Sequence of chain 1.A:
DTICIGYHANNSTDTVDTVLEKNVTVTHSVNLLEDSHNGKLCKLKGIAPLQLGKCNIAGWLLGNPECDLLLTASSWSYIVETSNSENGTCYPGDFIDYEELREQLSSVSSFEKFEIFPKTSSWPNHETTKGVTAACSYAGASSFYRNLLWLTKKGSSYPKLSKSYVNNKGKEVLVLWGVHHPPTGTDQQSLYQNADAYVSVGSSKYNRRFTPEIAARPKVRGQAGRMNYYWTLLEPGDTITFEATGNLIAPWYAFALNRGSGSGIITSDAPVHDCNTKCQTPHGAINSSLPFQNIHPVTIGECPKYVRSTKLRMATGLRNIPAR

Binding-site contacts:
Ligand atom C8 contacts residue GLU66 of chain 1.A at 3.5 Å.
Ligand atom C7 contacts residue CYS90 of chain 1.A at 4.3 Å (hydrophobic).
Ligand atom C4 contacts residue ASN87 of chain 1.A at 4.2 Å.
Ligand atom C5 contacts residue ASN87 of chain 1.A at 3.7 Å.
Ligand atom C1 contacts residue ASN87 of chain 1.A at 1.4 Å.
Ligand atom O3 contacts residue ARG221 of chain 1.A at 2.6 Å (salt-bridge).
Ligand atom C6 contacts residue ARG221 of chain 1.A at 4.5 Å.
Ligand atom C3 contacts residue ARG221 of chain 1.A at 3.5 Å.
Ligand atom C8 contacts residue SER137 of chain 1.A at 4.0 Å.
Ligand atom C7 contacts residue ASN87 of chain 1.A at 3.0 Å.
Ligand atom C7 contacts residue ASN64 of chain 1.A at 4.2 Å.
Ligand atom C7 contacts residue ARG221 of chain 1.A at 3.7 Å.
Ligand atom O5 contacts residue ARG221 of chain 1.A at 4.3 Å.
Ligand atom O5 contacts residue GLU86 of chain 1.A at 4.4 Å.
Ligand atom O7 contacts residue GLU66 of chain 1.A at 4.3 Å.
Ligand atom C2 contacts residue ARG221 of chain 1.A at 3.4 Å.
Ligand atom O7 contacts residue CYS90 of chain 1.A at 3.6 Å.
Ligand atom C4 contacts residue ARG221 of chain 1.A at 4.4 Å.
Ligand atom O7 contacts residue ASN64 of chain 1.A at 3.3 Å (h-bond).
Ligand atom N2 contacts residue GLU66 of chain 1.A at 3.8 Å.
Ligand atom C1 contacts residue GLU66 of chain 1.A at 4.3 Å.
Ligand atom C8 contacts residue ALA135 of chain 1.A at 4.3 Å (hydrophobic).
Ligand atom C3 contacts residue ASN87 of chain 1.A at 3.8 Å.
Ligand atom C8 contacts residue ASN87 of chain 1.A at 4.3 Å.
Ligand atom N2 contacts residue ASN87 of chain 1.A at 2.9 Å (h-bond).
Ligand atom C8 contacts residue CYS90 of chain 1.A at 4.3 Å (hydrophobic).
Ligand atom N2 contacts residue ARG221 of chain 1.A at 3.4 Å (salt-bridge).
Ligand atom C8 contacts residue ASN64 of chain 1.A at 3.8 Å.
Ligand atom C7 contacts residue GLU66 of chain 1.A at 3.7 Å.
Ligand atom O6 contacts residue GLU86 of chain 1.A at 3.8 Å.
Ligand atom O7 contacts residue ARG221 of chain 1.A at 3.8 Å.
Ligand atom C2 contacts residue ASN87 of chain 1.A at 2.4 Å.
Ligand atom O5 contacts residue ASN87 of chain 1.A at 2.4 Å (h-bond).
Ligand atom O7 contacts residue ASN87 of chain 1.A at 2.7 Å (h-bond).

A protein and the small-molecule ligand that binds it are described below.
Small molecule (SMILES): CC(=O)N[C@H]1[C@H](O[C@H]2[C@H](O)[C@@H](NC(C)=O)CO[C@@H]2CO)O[C@H](CO)[C@@H](O)[C@@H]1O